The small molecule below binds the protein below.
Small molecule (SMILES): CC(=O)N[C@@H]1[C@@H](O)[C@H](O)[C@@H](CO)O[C@H]1O

Binding-site contacts:
Ligand atom C6 contacts residue THR30 of chain 1.A at 3.5 Å.
Ligand atom C6 contacts residue ALA29 of chain 1.A at 4.3 Å (hydrophobic).
Ligand atom C3 contacts residue ASN28 of chain 1.A at 3.8 Å.
Ligand atom O7 contacts residue ASN28 of chain 1.A at 3.4 Å (h-bond).
Ligand atom C5 contacts residue ASN28 of chain 1.A at 3.7 Å.
Ligand atom N2 contacts residue ASN28 of chain 1.A at 3.0 Å (h-bond).
Ligand atom O5 contacts residue THR309 of chain 1.A at 4.2 Å.
Ligand atom O6 contacts residue THR30 of chain 1.A at 3.0 Å (h-bond).
Ligand atom C2 contacts residue ASN28 of chain 1.A at 2.5 Å.
Ligand atom O5 contacts residue ALA29 of chain 1.A at 3.9 Å.
Ligand atom C7 contacts residue ASN28 of chain 1.A at 3.4 Å.
Ligand atom C1 contacts residue ASN28 of chain 1.A at 1.5 Å.
Ligand atom C4 contacts residue ASN28 of chain 1.A at 4.2 Å.
Ligand atom O6 contacts residue ALA29 of chain 1.A at 3.8 Å.
Ligand atom O5 contacts residue ASN28 of chain 1.A at 2.4 Å (h-bond).

Sequence of chain 1.A:
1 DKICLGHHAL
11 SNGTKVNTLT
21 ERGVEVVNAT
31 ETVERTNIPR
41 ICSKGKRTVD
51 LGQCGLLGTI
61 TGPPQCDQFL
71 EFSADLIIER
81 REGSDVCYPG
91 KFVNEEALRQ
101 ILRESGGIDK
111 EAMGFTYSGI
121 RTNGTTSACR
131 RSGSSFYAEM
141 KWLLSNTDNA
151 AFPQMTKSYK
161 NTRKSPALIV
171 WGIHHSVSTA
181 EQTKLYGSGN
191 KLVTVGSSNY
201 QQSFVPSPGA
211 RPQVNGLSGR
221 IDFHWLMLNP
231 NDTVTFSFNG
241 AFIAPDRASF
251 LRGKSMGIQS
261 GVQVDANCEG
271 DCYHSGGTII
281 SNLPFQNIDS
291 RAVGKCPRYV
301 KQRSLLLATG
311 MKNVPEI